The protein below binds the small molecule below.
Small molecule (SMILES): CC(=O)N[C@H]1[C@H](O[C@H]2[C@H](O)[C@@H](NC(C)=O)CO[C@@H]2CO)O[C@H](CO)[C@@H](O)[C@@H]1O

Binding-site contacts:
Ligand atom N2 contacts residue ASN271 of chain 1.D at 2.9 Å (h-bond).
Ligand atom C4 contacts residue ASN271 of chain 1.D at 4.2 Å.
Ligand atom C2 contacts residue ILE292 of chain 1.D at 4.5 Å (hydrophobic).
Ligand atom C1 contacts residue ILE292 of chain 1.D at 3.8 Å (hydrophobic).
Ligand atom O5 contacts residue ASN271 of chain 1.D at 2.4 Å (h-bond).
Ligand atom O6 contacts residue THR273 of chain 1.D at 3.7 Å.
Ligand atom C7 contacts residue ASN271 of chain 1.D at 3.1 Å.
Ligand atom O7 contacts residue ASN271 of chain 1.D at 3.1 Å (h-bond).
Ligand atom C8 contacts residue VAL410 of chain 1.D at 3.9 Å (hydrophobic).
Ligand atom C5 contacts residue ASN271 of chain 1.D at 3.7 Å.
Ligand atom O6 contacts residue ILE292 of chain 1.D at 3.5 Å.
Ligand atom O5 contacts residue ILE292 of chain 1.D at 3.4 Å.
Ligand atom C6 contacts residue ILE292 of chain 1.D at 4.1 Å (hydrophobic).
Ligand atom C2 contacts residue ASN271 of chain 1.D at 2.5 Å.
Ligand atom C1 contacts residue ASN271 of chain 1.D at 1.4 Å.
Ligand atom C8 contacts residue ASN271 of chain 1.D at 4.3 Å.
Ligand atom C3 contacts residue ASN271 of chain 1.D at 3.8 Å.

Sequence of chain 1.D:
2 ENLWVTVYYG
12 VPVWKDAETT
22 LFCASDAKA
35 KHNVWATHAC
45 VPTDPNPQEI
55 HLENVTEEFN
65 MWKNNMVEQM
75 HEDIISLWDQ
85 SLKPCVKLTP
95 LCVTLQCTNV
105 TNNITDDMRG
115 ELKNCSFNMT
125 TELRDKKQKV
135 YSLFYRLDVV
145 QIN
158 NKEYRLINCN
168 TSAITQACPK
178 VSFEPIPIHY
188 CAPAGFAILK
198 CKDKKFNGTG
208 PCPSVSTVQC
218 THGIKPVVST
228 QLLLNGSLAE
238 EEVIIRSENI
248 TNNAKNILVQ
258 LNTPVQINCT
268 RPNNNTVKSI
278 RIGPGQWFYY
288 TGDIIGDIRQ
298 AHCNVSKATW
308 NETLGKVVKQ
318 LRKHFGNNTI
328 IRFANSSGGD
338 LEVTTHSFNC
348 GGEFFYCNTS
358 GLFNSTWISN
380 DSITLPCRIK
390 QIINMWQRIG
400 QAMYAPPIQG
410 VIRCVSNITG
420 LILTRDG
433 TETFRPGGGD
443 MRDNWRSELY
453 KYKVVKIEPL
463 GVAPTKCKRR